Sequence of chain 1.C:
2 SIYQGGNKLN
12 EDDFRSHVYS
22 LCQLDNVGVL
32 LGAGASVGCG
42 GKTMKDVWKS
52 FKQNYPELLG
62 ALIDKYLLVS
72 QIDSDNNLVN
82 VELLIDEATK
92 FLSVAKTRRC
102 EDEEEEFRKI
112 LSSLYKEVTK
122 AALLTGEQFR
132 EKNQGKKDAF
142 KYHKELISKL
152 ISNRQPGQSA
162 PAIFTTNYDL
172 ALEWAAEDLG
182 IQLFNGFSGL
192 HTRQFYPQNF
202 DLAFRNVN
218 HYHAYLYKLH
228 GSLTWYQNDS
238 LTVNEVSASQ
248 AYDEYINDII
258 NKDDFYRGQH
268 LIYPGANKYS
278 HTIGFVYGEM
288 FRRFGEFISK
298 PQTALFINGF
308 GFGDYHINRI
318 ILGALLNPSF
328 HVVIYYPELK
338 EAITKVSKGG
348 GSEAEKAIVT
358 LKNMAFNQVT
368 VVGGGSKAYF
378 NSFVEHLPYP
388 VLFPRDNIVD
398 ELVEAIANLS

Binding-site contacts:
Ligand atom C2 contacts residue TYR376 of chain 1.C at 3.8 Å (hydrophobic).
Ligand atom O2B contacts residue GLY306 of chain 1.C at 4.0 Å.
Ligand atom N1 contacts residue PHE377 of chain 1.C at 3.7 Å.
Ligand atom N1 contacts residue TYR376 of chain 1.C at 3.6 Å.
Ligand atom O1B contacts residue GLY308 of chain 1.C at 3.9 Å.
Ligand atom C4 contacts residue GLY35 of chain 1.C at 3.9 Å.
Ligand atom O3D contacts residue PHE307 of chain 1.C at 3.7 Å.
Ligand atom O4D contacts residue GLU83 of chain 1.C at 2.8 Å (salt-bridge).
Ligand atom O2D contacts residue ASP311 of chain 1.C at 3.3 Å.
Ligand atom N9 contacts residue GLY35 of chain 1.C at 4.1 Å.
Ligand atom C6 contacts residue GLY35 of chain 1.C at 3.7 Å.
Ligand atom C1D contacts residue ASN81 of chain 1.C at 3.7 Å.
Ligand atom C5' contacts residue GLY306 of chain 1.C at 3.8 Å.
Ligand atom C1D contacts residue GLU83 of chain 1.C at 2.9 Å.
Ligand atom O3A contacts residue GLY308 of chain 1.C at 4.1 Å.
Ligand atom C3D contacts residue GLU83 of chain 1.C at 3.1 Å.
Ligand atom O4' contacts residue GLY306 of chain 1.C at 3.6 Å.
Ligand atom O4' contacts residue GLY35 of chain 1.C at 3.9 Å.
Ligand atom O2A contacts residue ALA34 of chain 1.C at 3.7 Å.
Ligand atom C4' contacts residue GLY306 of chain 1.C at 3.6 Å.
Ligand atom O2B contacts residue ALA34 of chain 1.C at 2.8 Å.
Ligand atom C3D contacts residue HIS227 of chain 1.C at 3.6 Å.
Ligand atom O1D contacts residue GLY310 of chain 1.C at 3.1 Å (h-bond).
Ligand atom C5 contacts residue GLY35 of chain 1.C at 4.0 Å.
Ligand atom C6 contacts residue TYR376 of chain 1.C at 3.9 Å (hydrophobic).
Ligand atom C4D contacts residue GLU83 of chain 1.C at 3.3 Å.
Ligand atom C2D contacts residue GLU83 of chain 1.C at 3.0 Å.
Ligand atom O1B contacts residue PHE307 of chain 1.C at 3.4 Å.
Ligand atom C2 contacts residue PHE377 of chain 1.C at 3.8 Å (hydrophobic).
Ligand atom O5' contacts residue GLY308 of chain 1.C at 4.1 Å.
Ligand atom C5D contacts residue GLU83 of chain 1.C at 3.6 Å.
Ligand atom N6 contacts residue TYR376 of chain 1.C at 3.8 Å.
Ligand atom O1D contacts residue ASN81 of chain 1.C at 3.8 Å.
Ligand atom O2D contacts residue GLY310 of chain 1.C at 3.9 Å.
Ligand atom O3D contacts residue HIS227 of chain 1.C at 3.7 Å.
Ligand atom O5' contacts residue GLY306 of chain 1.C at 4.0 Å.
Ligand atom N6 contacts residue GLY35 of chain 1.C at 4.0 Å.
Ligand atom O2' contacts residue PRO334 of chain 1.C at 3.7 Å.
Ligand atom O3D contacts residue THR167 of chain 1.C at 4.0 Å.
Ligand atom N1 contacts residue GLY35 of chain 1.C at 3.8 Å.

The protein below binds the small molecule below.
Small molecule (SMILES): Nc1ncnc2c1ncn2[C@@H]1O[C@H](COP(=O)(O)OP(=O)(O)OC[C@H]2O[C@H](O)[C@H](O)[C@@H]2O)[C@@H](O)[C@H]1O